Sequence of chain 1.H:
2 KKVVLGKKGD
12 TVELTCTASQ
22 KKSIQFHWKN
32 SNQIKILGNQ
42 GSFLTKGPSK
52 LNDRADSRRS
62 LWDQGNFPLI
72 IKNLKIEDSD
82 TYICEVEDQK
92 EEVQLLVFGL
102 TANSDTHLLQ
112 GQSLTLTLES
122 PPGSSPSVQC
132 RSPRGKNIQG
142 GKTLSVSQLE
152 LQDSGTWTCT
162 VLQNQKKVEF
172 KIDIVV

This protein binds this small molecule.
Small molecule (SMILES): CC(=O)N[C@@H]1[C@@H](O)[C@H](O)[C@@H](CO)O[C@H]1O

Sequence of chain 1.P:
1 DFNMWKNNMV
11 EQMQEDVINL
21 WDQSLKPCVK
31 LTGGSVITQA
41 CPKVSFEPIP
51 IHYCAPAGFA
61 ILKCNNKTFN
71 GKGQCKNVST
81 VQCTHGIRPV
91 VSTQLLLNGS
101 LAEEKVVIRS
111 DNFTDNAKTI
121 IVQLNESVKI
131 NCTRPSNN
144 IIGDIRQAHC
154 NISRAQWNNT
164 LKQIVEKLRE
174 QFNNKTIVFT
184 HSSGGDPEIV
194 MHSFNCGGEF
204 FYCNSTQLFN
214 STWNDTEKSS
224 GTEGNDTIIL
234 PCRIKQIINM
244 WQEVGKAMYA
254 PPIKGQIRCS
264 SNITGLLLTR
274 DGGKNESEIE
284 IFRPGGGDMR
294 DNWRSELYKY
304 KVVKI

Binding-site contacts:
Ligand atom C8 contacts residue GLN34 of chain 1.H at 4.3 Å.
Ligand atom O7 contacts residue THR114 of chain 1.P at 3.3 Å.
Ligand atom C2 contacts residue ASP115 of chain 1.P at 4.1 Å.
Ligand atom C7 contacts residue ASP115 of chain 1.P at 3.5 Å.
Ligand atom O6 contacts residue ASN112 of chain 1.P at 3.7 Å.
Ligand atom C7 contacts residue THR114 of chain 1.P at 4.3 Å.
Ligand atom C7 contacts residue ASN112 of chain 1.P at 3.8 Å.
Ligand atom O7 contacts residue ASN112 of chain 1.P at 4.2 Å.
Ligand atom C6 contacts residue ASN112 of chain 1.P at 4.0 Å.
Ligand atom O7 contacts residue ASP115 of chain 1.P at 3.7 Å.
Ligand atom C3 contacts residue ASN112 of chain 1.P at 3.6 Å.
Ligand atom C4 contacts residue ASN112 of chain 1.P at 4.0 Å.
Ligand atom C2 contacts residue ASN112 of chain 1.P at 2.2 Å.
Ligand atom C5 contacts residue ASN112 of chain 1.P at 3.5 Å.
Ligand atom N2 contacts residue ASP115 of chain 1.P at 3.5 Å.
Ligand atom C8 contacts residue GLU86 of chain 1.H at 3.8 Å.
Ligand atom O3 contacts residue THR114 of chain 1.P at 4.4 Å.
Ligand atom C8 contacts residue LYS30 of chain 1.H at 3.3 Å.
Ligand atom C8 contacts residue ASP115 of chain 1.P at 2.8 Å.
Ligand atom C1 contacts residue ASP115 of chain 1.P at 4.3 Å.
Ligand atom C1 contacts residue ASN112 of chain 1.P at 1.4 Å.
Ligand atom O5 contacts residue ASN112 of chain 1.P at 2.2 Å (h-bond).
Ligand atom C2 contacts residue THR114 of chain 1.P at 4.4 Å.
Ligand atom N2 contacts residue ASN112 of chain 1.P at 2.9 Å (h-bond).